Sequence of chain 1.E:
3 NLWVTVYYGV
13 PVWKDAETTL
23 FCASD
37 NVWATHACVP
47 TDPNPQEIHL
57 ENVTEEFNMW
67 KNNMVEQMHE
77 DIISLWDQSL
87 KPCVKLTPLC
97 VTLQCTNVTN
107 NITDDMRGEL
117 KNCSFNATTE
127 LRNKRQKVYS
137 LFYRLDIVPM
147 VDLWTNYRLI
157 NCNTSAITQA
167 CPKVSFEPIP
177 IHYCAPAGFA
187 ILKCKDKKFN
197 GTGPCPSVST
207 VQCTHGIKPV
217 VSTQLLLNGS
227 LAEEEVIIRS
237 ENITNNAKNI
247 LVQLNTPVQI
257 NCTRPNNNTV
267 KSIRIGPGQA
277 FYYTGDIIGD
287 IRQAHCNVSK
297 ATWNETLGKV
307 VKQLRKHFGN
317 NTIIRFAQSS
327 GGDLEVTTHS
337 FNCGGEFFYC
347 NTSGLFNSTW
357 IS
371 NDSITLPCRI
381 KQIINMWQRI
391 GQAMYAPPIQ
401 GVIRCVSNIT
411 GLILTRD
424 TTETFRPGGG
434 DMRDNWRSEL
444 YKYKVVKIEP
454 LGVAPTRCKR

The protein below binds the small molecule below.
Small molecule (SMILES): CC(=O)N[C@H]1[C@H](O[C@H]2[C@H](O)[C@@H](NC(C)=O)CO[C@@H]2CO)O[C@H](CO)[C@@H](O[C@@H]2O[C@H](CO)[C@@H](O)[C@H](O[C@H]3O[C@H](CO)[C@@H](O)[C@H](O)[C@@H]3O)[C@@H]2O)[C@@H]1O

Binding-site contacts:
Ligand atom C1 contacts residue SER407 of chain 1.E at 4.0 Å.
Ligand atom N2 contacts residue ASN224 of chain 1.E at 3.0 Å (h-bond).
Ligand atom C7 contacts residue ASN338 of chain 1.E at 4.3 Å.
Ligand atom O5 contacts residue NAG1 of chain 1.GB at 3.6 Å.
Ligand atom C5 contacts residue VAL406 of chain 1.E at 3.6 Å (hydrophobic).
Ligand atom C4 contacts residue ASN224 of chain 1.E at 4.3 Å.
Ligand atom O5 contacts residue ASN224 of chain 1.E at 2.4 Å (h-bond).
Ligand atom C5 contacts residue NAG1 of chain 1.GB at 3.7 Å.
Ligand atom C3 contacts residue VAL406 of chain 1.E at 3.9 Å (hydrophobic).
Ligand atom C1 contacts residue VAL406 of chain 1.E at 4.1 Å (hydrophobic).
Ligand atom C5 contacts residue ASN224 of chain 1.E at 3.8 Å.
Ligand atom C4 contacts residue VAL406 of chain 1.E at 4.1 Å (hydrophobic).
Ligand atom C5 contacts residue GLU173 of chain 1.E at 3.6 Å.
Ligand atom C6 contacts residue NAG1 of chain 1.GB at 4.0 Å.
Ligand atom O3 contacts residue CYS405 of chain 1.E at 4.3 Å.
Ligand atom O7 contacts residue PRO174 of chain 1.E at 3.6 Å.
Ligand atom C8 contacts residue ASN338 of chain 1.E at 3.7 Å.
Ligand atom C8 contacts residue LEU223 of chain 1.E at 3.6 Å (hydrophobic).
Ligand atom O5 contacts residue GLU173 of chain 1.E at 4.3 Å.
Ligand atom O6 contacts residue SER171 of chain 1.E at 3.3 Å.
Ligand atom C7 contacts residue ASN224 of chain 1.E at 3.6 Å.
Ligand atom O7 contacts residue ASN224 of chain 1.E at 3.8 Å.
Ligand atom C8 contacts residue VAL216 of chain 1.E at 3.9 Å (hydrophobic).
Ligand atom O4 contacts residue VAL406 of chain 1.E at 4.1 Å.
Ligand atom C1 contacts residue NAG1 of chain 1.GB at 4.0 Å.
Ligand atom C3 contacts residue ASN224 of chain 1.E at 3.9 Å.
Ligand atom C1 contacts residue ASN224 of chain 1.E at 1.5 Å.
Ligand atom C6 contacts residue GLU173 of chain 1.E at 3.9 Å.
Ligand atom N2 contacts residue SER407 of chain 1.E at 3.8 Å.
Ligand atom O7 contacts residue VAL216 of chain 1.E at 4.1 Å.
Ligand atom C6 contacts residue SER171 of chain 1.E at 4.1 Å.
Ligand atom C2 contacts residue SER407 of chain 1.E at 4.4 Å.
Ligand atom O5 contacts residue VAL406 of chain 1.E at 4.2 Å.
Ligand atom C7 contacts residue VAL216 of chain 1.E at 4.3 Å (hydrophobic).
Ligand atom C2 contacts residue ASN224 of chain 1.E at 2.5 Å.
Ligand atom O6 contacts residue GLY340 of chain 1.E at 3.6 Å.